Binding-site contacts:
Ligand atom C1 contacts residue NI1 of chain 3.B at 2.9 Å.
Ligand atom D62 contacts residue GLU181 of chain 3.A at 2.8 Å.
Ligand atom C5 contacts residue HIS54 of chain 3.A at 2.6 Å.
Ligand atom O1 contacts residue LYS183 of chain 3.A at 2.0 Å.
Ligand atom O1 contacts residue HIS220 of chain 3.A at 3.1 Å (h-bond).
Ligand atom D1 contacts residue LYS183 of chain 3.A at 3.0 Å.
Ligand atom D2 contacts residue GLU181 of chain 3.A at 2.8 Å.
Ligand atom DO3 contacts residue ASP287 of chain 3.A at 2.6 Å.
Ligand atom D4 contacts residue GLU181 of chain 3.A at 3.0 Å.
Ligand atom D1 contacts residue TRP137 of chain 3.A at 2.6 Å.
Ligand atom DO4 contacts residue GLU181 of chain 3.A at 1.7 Å.
Ligand atom DO6 contacts residue TRP16 of chain 3.A at 3.2 Å.
Ligand atom O2 contacts residue NI1 of chain 3.D at 2.2 Å (h-bond).
Ligand atom O4 contacts residue NI1 of chain 3.D at 2.4 Å (h-bond).
Ligand atom O4 contacts residue GLU181 of chain 3.A at 2.5 Å (salt-bridge).
Ligand atom O2 contacts residue HIS220 of chain 3.A at 3.0 Å.
Ligand atom DO2 contacts residue NI1 of chain 3.D at 2.2 Å.
Ligand atom DO4 contacts residue NI1 of chain 3.D at 2.8 Å.
Ligand atom O4 contacts residue ASP287 of chain 3.A at 3.0 Å (salt-bridge).
Ligand atom DO3 contacts residue TRP16 of chain 3.A at 2.9 Å.
Ligand atom O1 contacts residue NI1 of chain 3.B at 2.3 Å (h-bond).
Ligand atom O2 contacts residue NI1 of chain 3.B at 2.0 Å (h-bond).
Ligand atom O3 contacts residue ASP287 of chain 3.A at 2.4 Å (salt-bridge).
Ligand atom O2 contacts residue ASP287 of chain 3.A at 2.9 Å (salt-bridge).
Ligand atom C1 contacts residue LYS183 of chain 3.A at 2.9 Å.
Ligand atom DO2 contacts residue GLU217 of chain 3.A at 2.7 Å.
Ligand atom DO2 contacts residue ASP287 of chain 3.A at 2.2 Å.
Ligand atom O6 contacts residue THR90 of chain 3.A at 3.1 Å.
Ligand atom D4 contacts residue TRP137 of chain 3.A at 2.8 Å.
Ligand atom O2 contacts residue GLU181 of chain 3.A at 2.8 Å (salt-bridge).
Ligand atom D62 contacts residue VAL135 of chain 3.A at 3.1 Å.
Ligand atom DO2 contacts residue NI1 of chain 3.B at 2.2 Å.
Ligand atom C2 contacts residue NI1 of chain 3.B at 3.0 Å.
Ligand atom DO4 contacts residue ASP245 of chain 3.A at 3.2 Å.
Ligand atom O3 contacts residue TRP16 of chain 3.A at 3.0 Å.
Ligand atom O2 contacts residue GLU217 of chain 3.A at 2.7 Å (salt-bridge).
Ligand atom O5 contacts residue HIS54 of chain 3.A at 1.7 Å.
Ligand atom D61 contacts residue THR90 of chain 3.A at 2.9 Å.
Ligand atom C2 contacts residue NI1 of chain 3.D at 3.1 Å.
Ligand atom D5 contacts residue HIS54 of chain 3.A at 2.6 Å.

Sequence of chain 1.A:
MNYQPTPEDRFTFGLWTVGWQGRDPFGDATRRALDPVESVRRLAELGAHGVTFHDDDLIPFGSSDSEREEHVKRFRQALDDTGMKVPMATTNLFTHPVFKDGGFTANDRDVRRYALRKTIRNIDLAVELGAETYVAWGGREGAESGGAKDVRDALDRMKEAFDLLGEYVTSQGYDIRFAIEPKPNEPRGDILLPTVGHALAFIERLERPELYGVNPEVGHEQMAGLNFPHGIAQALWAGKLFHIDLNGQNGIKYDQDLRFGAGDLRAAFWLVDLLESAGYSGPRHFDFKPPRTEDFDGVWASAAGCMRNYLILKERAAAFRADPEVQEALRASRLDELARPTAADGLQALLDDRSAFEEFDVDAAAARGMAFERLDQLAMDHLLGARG

This small molecule binds to this protein.
Small molecule (SMILES): O=C[C@H](O)[C@@H](O)[C@H](O)[C@H](O)CO

Sequence of chain 3.A:
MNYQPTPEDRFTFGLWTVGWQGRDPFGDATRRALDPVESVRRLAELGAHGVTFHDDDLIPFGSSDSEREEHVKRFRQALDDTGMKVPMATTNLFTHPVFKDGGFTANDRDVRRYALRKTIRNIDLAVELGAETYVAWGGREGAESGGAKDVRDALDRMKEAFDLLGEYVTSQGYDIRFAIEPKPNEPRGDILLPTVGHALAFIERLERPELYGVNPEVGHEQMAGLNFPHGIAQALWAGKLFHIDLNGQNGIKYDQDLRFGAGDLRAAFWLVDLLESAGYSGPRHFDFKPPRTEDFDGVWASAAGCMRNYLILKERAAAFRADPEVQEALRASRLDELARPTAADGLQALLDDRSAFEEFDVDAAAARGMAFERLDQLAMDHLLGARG